Sequence of chain 2.A:
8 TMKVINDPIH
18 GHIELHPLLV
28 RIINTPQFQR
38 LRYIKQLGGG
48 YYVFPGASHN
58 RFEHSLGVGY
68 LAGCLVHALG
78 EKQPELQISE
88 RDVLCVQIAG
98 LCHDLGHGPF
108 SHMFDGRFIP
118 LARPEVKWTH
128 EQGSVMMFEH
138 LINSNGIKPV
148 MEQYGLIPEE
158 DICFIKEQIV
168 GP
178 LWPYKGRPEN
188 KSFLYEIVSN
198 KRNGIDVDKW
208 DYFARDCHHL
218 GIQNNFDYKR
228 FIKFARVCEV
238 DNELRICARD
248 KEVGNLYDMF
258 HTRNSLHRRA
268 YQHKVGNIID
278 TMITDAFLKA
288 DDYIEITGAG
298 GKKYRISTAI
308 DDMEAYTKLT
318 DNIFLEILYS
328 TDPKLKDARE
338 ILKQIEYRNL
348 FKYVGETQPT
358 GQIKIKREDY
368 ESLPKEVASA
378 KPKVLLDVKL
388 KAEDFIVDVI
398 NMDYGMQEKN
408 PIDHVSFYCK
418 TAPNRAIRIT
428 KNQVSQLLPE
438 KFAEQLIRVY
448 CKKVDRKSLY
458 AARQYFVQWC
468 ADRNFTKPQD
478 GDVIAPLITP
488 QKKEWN

Sequence of chain 2.B:
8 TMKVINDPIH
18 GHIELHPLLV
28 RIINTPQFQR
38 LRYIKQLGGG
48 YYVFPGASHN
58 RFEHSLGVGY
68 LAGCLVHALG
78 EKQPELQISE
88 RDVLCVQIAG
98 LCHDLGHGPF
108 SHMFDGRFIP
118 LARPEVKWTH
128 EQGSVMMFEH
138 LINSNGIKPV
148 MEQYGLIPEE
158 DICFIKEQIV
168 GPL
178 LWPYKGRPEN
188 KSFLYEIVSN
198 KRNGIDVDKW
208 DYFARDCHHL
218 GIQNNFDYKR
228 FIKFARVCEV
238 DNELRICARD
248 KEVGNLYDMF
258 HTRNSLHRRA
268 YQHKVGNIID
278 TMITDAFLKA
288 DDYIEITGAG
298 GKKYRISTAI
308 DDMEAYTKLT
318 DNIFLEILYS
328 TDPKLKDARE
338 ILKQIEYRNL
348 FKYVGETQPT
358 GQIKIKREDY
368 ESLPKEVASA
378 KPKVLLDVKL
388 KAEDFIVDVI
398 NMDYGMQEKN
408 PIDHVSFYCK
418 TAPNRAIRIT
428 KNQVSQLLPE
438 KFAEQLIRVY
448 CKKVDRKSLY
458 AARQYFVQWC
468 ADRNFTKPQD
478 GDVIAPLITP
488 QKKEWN

Sequence of chain 1.B:
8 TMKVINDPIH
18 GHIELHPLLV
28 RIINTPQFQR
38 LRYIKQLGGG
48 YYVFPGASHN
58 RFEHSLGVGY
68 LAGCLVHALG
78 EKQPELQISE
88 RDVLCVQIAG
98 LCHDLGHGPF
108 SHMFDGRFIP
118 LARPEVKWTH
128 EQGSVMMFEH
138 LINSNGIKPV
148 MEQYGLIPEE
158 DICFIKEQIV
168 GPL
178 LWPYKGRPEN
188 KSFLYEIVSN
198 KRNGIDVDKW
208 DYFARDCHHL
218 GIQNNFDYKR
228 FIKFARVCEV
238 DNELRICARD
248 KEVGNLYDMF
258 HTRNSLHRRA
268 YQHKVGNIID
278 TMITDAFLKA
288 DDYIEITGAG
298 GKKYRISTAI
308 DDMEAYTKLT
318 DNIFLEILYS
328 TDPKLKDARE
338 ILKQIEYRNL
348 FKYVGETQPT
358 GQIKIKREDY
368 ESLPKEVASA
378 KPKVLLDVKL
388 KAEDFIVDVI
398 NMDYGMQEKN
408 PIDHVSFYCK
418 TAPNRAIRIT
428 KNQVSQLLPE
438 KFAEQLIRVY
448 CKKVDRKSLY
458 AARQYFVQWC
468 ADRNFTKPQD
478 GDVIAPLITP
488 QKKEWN

This protein binds this small molecule.
Small molecule (SMILES): O=c1[nH]c(=O)c2ncn([C@@H]3O[C@H](COP(=O)(O)OP(=O)(O)OP(=O)(O)O)[C@@H](O)[C@H]3O)c2[nH]1

Binding-site contacts:
Ligand atom O14 contacts residue DZ41 of chain 2.I at 2.8 Å (h-bond).
Ligand atom N3 contacts residue ARG39 of chain 2.B at 3.1 Å (salt-bridge).
Ligand atom O2 contacts residue DZ41 of chain 2.I at 3.5 Å.
Ligand atom O1 contacts residue LYS10 of chain 2.B at 2.8 Å (salt-bridge).
Ligand atom O12 contacts residue DZ41 of chain 2.I at 3.0 Å (h-bond).
Ligand atom O5 contacts residue ARG345 of chain 2.A at 3.0 Å (salt-bridge).
Ligand atom N2 contacts residue ARG345 of chain 2.A at 3.5 Å (salt-bridge).
Ligand atom O14 contacts residue MG1 of chain 2.N at 1.9 Å.
Ligand atom O2 contacts residue ILE12 of chain 2.B at 3.4 Å.
Ligand atom C10 contacts residue ILE12 of chain 2.B at 3.4 Å (hydrophobic).
Ligand atom N3 contacts residue TYR49 of chain 2.A at 3.1 Å (h-bond).
Ligand atom O7 contacts residue VAL272 of chain 2.A at 3.5 Å.
Ligand atom O12 contacts residue MG1 of chain 2.N at 2.1 Å.
Ligand atom C10 contacts residue VAL50 of chain 2.A at 3.2 Å (hydrophobic).
Ligand atom C10 contacts residue TYR49 of chain 2.A at 3.1 Å (hydrophobic).
Ligand atom O2 contacts residue VAL11 of chain 2.B at 2.7 Å (h-bond).
Ligand atom C1 contacts residue VAL50 of chain 2.A at 3.4 Å (hydrophobic).
Ligand atom O6 contacts residue GLN36 of chain 2.B at 3.1 Å (h-bond).
Ligand atom P2 contacts residue MG1 of chain 2.N at 3.2 Å.
Ligand atom C8 contacts residue DZ41 of chain 2.I at 3.4 Å.
Ligand atom P1 contacts residue MG1 of chain 2.N at 3.4 Å.
Ligand atom O9 contacts residue MG1 of chain 2.N at 2.2 Å.
Ligand atom O13 contacts residue LYS349 of chain 2.A at 3.0 Å (salt-bridge).
Ligand atom C2 contacts residue ARG345 of chain 2.A at 3.4 Å.
Ligand atom C5 contacts residue ARG345 of chain 2.A at 3.3 Å.
Ligand atom N1 contacts residue ASN31 of chain 2.B at 3.0 Å (h-bond).
Ligand atom O1 contacts residue ASN31 of chain 2.B at 3.0 Å (h-bond).
Ligand atom P3 contacts residue MG1 of chain 2.N at 3.1 Å.
Ligand atom O8 contacts residue ARG345 of chain 2.A at 3.0 Å (salt-bridge).
Ligand atom O4 contacts residue ARG345 of chain 2.A at 3.1 Å (salt-bridge).
Ligand atom O10 contacts residue MG1 of chain 2.N at 3.4 Å.
Ligand atom O8 contacts residue LYS10 of chain 2.B at 2.9 Å (salt-bridge).
Ligand atom O3 contacts residue DZ41 of chain 2.I at 2.8 Å (h-bond).
Ligand atom O6 contacts residue ARG39 of chain 2.B at 3.0 Å (salt-bridge).
Ligand atom O6 contacts residue PHE59 of chain 2.B at 3.5 Å.
Ligand atom O9 contacts residue LYS10 of chain 2.B at 3.1 Å (salt-bridge).
Ligand atom O13 contacts residue LYS417 of chain 1.B at 3.2 Å (salt-bridge).
Ligand atom P1 contacts residue LYS10 of chain 2.B at 3.5 Å.
Ligand atom O14 contacts residue LYS417 of chain 1.B at 2.9 Å (salt-bridge).
Ligand atom O9 contacts residue DZ41 of chain 2.I at 3.0 Å (h-bond).